A protein and the small-molecule ligand that binds it are described below.
Small molecule (SMILES): Nc1ncnc2c1ncn2[C@@H]1O[C@H](COP(=O)(O)OP(=O)(O)OP(O)(O)=S)[C@@H](O)[C@H]1O

Binding-site contacts:
Ligand atom S1G contacts residue ARG206 of chain 1.C at 2.7 Å (salt-bridge).
Ligand atom O1B contacts residue MG1 of chain 1.Q at 2.9 Å.
Ligand atom O2B contacts residue GLY58 of chain 1.C at 2.5 Å (h-bond).
Ligand atom O2' contacts residue ARG20 of chain 1.C at 3.5 Å.
Ligand atom O1A contacts residue THR60 of chain 1.C at 3.2 Å (h-bond).
Ligand atom O3A contacts residue MG1 of chain 1.Q at 3.0 Å.
Ligand atom N7 contacts residue GLY58 of chain 1.C at 3.3 Å.
Ligand atom C2 contacts residue ARG177 of chain 1.C at 3.6 Å.
Ligand atom O2B contacts residue THR57 of chain 1.C at 3.0 Å (h-bond).
Ligand atom N9 contacts residue MET205 of chain 1.C at 3.5 Å.
Ligand atom O1B contacts residue THR60 of chain 1.C at 3.1 Å (h-bond).
Ligand atom O3G contacts residue ASN148 of chain 1.C at 2.9 Å (h-bond).
Ligand atom N1 contacts residue GLU26 of chain 1.C at 3.5 Å (salt-bridge).
Ligand atom O1A contacts residue GLY58 of chain 1.C at 3.3 Å.
Ligand atom O1A contacts residue LYS59 of chain 1.C at 3.6 Å (salt-bridge).
Ligand atom PG contacts residue ARG154 of chain 1.D at 3.4 Å.
Ligand atom O2B contacts residue GLY56 of chain 1.C at 3.2 Å.
Ligand atom S1G contacts residue ARG183 of chain 1.D at 3.0 Å (salt-bridge).
Ligand atom C3' contacts residue SER61 of chain 1.C at 3.4 Å.
Ligand atom O2G contacts residue ARG183 of chain 1.D at 3.6 Å (salt-bridge).
Ligand atom O1B contacts residue LYS59 of chain 1.C at 3.1 Å (salt-bridge).
Ligand atom O3G contacts residue LYS59 of chain 1.C at 3.0 Å (salt-bridge).
Ligand atom PG contacts residue MG1 of chain 1.Q at 3.5 Å.
Ligand atom O2' contacts residue TYR19 of chain 1.C at 3.3 Å (h-bond).
Ligand atom O3B contacts residue ARG206 of chain 1.C at 3.2 Å (salt-bridge).
Ligand atom O3B contacts residue GLY56 of chain 1.C at 2.8 Å (h-bond).
Ligand atom O3G contacts residue ARG154 of chain 1.D at 3.1 Å (salt-bridge).
Ligand atom S1G contacts residue ARG154 of chain 1.D at 2.9 Å (salt-bridge).
Ligand atom O2G contacts residue MG1 of chain 1.Q at 2.0 Å.
Ligand atom O2' contacts residue VAL16 of chain 1.C at 3.3 Å (h-bond).
Ligand atom PB contacts residue MG1 of chain 1.Q at 3.4 Å.
Ligand atom N6 contacts residue TYR28 of chain 1.C at 2.7 Å (h-bond).
Ligand atom N6 contacts residue VAL27 of chain 1.C at 3.5 Å.
Ligand atom N1 contacts residue TYR28 of chain 1.C at 3.5 Å (h-bond).
Ligand atom O2B contacts residue LYS59 of chain 1.C at 3.4 Å (salt-bridge).
Ligand atom O3' contacts residue ARG20 of chain 1.C at 3.1 Å.
Ligand atom C4 contacts residue MET205 of chain 1.C at 3.5 Å (hydrophobic).
Ligand atom O3' contacts residue VAL16 of chain 1.C at 3.2 Å (h-bond).
Ligand atom O1A contacts residue SER61 of chain 1.C at 3.0 Å (h-bond).
Ligand atom O2A contacts residue ARG20 of chain 1.C at 2.6 Å (salt-bridge).

Sequence of chain 1.C:
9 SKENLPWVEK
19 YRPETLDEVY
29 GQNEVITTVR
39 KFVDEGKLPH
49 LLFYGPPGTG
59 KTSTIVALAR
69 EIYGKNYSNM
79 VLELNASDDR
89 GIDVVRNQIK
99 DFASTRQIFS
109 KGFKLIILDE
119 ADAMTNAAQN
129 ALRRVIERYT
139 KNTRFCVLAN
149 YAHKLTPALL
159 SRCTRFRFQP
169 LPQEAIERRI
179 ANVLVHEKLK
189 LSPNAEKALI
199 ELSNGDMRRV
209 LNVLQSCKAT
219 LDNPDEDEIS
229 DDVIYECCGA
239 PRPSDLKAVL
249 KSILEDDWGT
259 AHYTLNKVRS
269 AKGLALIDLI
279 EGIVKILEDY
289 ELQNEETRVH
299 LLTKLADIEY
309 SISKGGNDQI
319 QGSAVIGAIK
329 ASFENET

Sequence of chain 1.D:
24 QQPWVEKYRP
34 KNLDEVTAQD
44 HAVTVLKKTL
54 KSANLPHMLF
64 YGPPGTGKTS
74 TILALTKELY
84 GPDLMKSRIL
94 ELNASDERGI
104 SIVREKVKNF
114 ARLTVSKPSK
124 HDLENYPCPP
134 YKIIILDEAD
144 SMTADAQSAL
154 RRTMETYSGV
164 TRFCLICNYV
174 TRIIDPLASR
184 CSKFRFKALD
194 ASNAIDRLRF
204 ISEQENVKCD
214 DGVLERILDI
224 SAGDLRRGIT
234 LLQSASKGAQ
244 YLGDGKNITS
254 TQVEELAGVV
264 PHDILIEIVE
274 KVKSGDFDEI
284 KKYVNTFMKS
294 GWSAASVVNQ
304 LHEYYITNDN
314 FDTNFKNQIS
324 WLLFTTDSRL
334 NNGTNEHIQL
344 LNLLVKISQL